Sequence of chain 1.C:
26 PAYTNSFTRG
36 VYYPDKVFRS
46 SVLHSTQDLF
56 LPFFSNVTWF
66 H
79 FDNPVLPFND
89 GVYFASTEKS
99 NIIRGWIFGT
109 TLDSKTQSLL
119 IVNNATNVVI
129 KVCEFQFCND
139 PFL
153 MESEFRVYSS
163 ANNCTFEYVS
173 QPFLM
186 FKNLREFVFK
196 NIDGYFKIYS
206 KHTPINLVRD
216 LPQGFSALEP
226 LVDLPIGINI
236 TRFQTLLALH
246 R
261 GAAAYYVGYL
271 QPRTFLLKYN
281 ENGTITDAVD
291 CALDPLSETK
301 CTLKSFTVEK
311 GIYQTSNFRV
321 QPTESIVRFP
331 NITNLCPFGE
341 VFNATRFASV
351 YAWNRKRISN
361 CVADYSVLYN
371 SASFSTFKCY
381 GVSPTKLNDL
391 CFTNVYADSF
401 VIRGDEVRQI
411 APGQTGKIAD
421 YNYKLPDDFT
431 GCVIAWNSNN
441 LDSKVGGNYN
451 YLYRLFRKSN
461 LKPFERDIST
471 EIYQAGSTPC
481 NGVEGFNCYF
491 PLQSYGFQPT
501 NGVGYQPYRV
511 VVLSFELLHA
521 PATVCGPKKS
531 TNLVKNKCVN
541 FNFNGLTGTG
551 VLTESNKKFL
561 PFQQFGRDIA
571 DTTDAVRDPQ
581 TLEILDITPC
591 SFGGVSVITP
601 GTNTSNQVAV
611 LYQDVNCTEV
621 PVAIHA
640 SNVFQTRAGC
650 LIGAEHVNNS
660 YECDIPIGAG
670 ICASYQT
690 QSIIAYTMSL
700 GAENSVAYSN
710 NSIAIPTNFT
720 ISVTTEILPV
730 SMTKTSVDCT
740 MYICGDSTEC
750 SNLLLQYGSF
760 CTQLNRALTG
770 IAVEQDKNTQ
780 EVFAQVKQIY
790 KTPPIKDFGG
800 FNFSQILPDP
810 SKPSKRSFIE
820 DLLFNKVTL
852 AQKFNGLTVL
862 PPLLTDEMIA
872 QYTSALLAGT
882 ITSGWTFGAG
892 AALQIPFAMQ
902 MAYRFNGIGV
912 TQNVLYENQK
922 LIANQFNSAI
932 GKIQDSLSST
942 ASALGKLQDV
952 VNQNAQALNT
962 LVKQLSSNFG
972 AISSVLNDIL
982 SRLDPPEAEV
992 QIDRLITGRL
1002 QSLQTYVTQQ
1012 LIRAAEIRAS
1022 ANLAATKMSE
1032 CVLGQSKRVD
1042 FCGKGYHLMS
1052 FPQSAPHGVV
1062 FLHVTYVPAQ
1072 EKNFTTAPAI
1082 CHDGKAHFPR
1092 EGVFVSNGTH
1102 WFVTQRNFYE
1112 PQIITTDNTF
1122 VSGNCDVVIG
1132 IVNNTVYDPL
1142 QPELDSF

A small-molecule ligand and the protein it binds are described below.
Small molecule (SMILES): CC(=O)N[C@@H]1[C@@H](O)[C@H](O)[C@@H](CO)O[C@H]1O

Binding-site contacts:
Ligand atom N2 contacts residue GLN895 of chain 1.C at 3.9 Å.
Ligand atom O7 contacts residue ASN1074 of chain 1.B at 4.2 Å.
Ligand atom C3 contacts residue ALA706 of chain 1.B at 3.6 Å (hydrophobic).
Ligand atom O3 contacts residue ALA706 of chain 1.B at 3.3 Å.
Ligand atom C4 contacts residue ASN1074 of chain 1.B at 4.2 Å.
Ligand atom C1 contacts residue ASN1074 of chain 1.B at 1.4 Å.
Ligand atom C7 contacts residue ASN1074 of chain 1.B at 3.3 Å.
Ligand atom C8 contacts residue ASN1074 of chain 1.B at 3.3 Å.
Ligand atom C4 contacts residue ALA706 of chain 1.B at 4.1 Å (hydrophobic).
Ligand atom N2 contacts residue ASN1074 of chain 1.B at 2.9 Å (h-bond).
Ligand atom C2 contacts residue ASN1074 of chain 1.B at 2.5 Å.
Ligand atom O4 contacts residue ALA706 of chain 1.B at 3.4 Å.
Ligand atom O5 contacts residue ASN1074 of chain 1.B at 2.4 Å (h-bond).
Ligand atom C5 contacts residue ASN1074 of chain 1.B at 3.7 Å.
Ligand atom C3 contacts residue ASN1074 of chain 1.B at 3.8 Å.

Sequence of chain 1.B:
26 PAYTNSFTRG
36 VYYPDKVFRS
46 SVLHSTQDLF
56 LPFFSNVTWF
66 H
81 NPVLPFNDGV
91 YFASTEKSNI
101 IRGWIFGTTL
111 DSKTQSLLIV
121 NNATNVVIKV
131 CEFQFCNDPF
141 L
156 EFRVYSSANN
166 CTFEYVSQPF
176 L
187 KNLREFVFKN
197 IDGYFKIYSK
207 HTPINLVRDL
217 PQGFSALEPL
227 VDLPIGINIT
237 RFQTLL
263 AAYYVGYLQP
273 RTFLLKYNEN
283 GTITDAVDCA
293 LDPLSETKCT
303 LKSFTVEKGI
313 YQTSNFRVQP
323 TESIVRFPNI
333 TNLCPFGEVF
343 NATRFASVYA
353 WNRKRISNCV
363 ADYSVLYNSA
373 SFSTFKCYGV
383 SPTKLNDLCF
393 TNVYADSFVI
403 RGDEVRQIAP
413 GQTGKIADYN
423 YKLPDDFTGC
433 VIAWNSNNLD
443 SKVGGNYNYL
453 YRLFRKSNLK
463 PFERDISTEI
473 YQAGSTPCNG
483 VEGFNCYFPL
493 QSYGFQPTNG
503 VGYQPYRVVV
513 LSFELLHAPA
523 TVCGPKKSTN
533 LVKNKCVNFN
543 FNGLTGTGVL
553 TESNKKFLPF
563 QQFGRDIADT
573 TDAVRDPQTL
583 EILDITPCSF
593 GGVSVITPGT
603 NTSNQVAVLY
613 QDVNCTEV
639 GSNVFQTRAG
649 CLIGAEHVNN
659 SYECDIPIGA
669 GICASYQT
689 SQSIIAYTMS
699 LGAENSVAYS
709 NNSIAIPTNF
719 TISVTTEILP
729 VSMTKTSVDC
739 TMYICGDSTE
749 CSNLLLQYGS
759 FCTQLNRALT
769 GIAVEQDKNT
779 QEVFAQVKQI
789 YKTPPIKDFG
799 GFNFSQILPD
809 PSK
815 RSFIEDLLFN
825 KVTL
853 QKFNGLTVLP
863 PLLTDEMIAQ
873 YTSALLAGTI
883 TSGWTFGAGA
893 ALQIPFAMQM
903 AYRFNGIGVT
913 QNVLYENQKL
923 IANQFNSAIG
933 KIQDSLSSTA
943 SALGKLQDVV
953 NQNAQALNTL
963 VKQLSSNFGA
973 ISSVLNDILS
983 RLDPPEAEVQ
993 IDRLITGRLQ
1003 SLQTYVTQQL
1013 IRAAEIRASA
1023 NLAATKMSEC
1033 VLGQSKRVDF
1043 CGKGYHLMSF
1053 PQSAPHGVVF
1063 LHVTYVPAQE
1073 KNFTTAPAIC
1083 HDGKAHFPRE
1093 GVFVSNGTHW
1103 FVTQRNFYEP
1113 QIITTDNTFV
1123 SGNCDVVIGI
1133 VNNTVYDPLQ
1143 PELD